Binding-site contacts:
Ligand atom C5 contacts residue ASN146 of chain 1.C at 3.6 Å.
Ligand atom C1 contacts residue SER311 of chain 1.C at 3.8 Å.
Ligand atom O3 contacts residue CYS309 of chain 1.C at 3.2 Å (h-bond).
Ligand atom C3 contacts residue ASN310 of chain 1.C at 3.6 Å.
Ligand atom N2 contacts residue ASN146 of chain 1.C at 3.1 Å (h-bond).
Ligand atom C8 contacts residue ASN244 of chain 1.C at 4.0 Å.
Ligand atom O5 contacts residue ASN310 of chain 1.C at 4.2 Å.
Ligand atom O4 contacts residue ASN310 of chain 1.C at 3.9 Å.
Ligand atom C2 contacts residue SER311 of chain 1.C at 3.6 Å.
Ligand atom C8 contacts residue VAL138 of chain 1.C at 4.3 Å (hydrophobic).
Ligand atom C7 contacts residue SER311 of chain 1.C at 3.8 Å.
Ligand atom C4 contacts residue ASN146 of chain 1.C at 4.2 Å.
Ligand atom C6 contacts residue LYS136 of chain 1.C at 4.2 Å.
Ligand atom O5 contacts residue ASN146 of chain 1.C at 2.3 Å (h-bond).
Ligand atom C8 contacts residue PHE243 of chain 1.C at 4.2 Å (hydrophobic).
Ligand atom C3 contacts residue SER311 of chain 1.C at 3.9 Å.
Ligand atom C5 contacts residue ASN310 of chain 1.C at 3.5 Å.
Ligand atom O3 contacts residue ASP95 of chain 1.C at 4.4 Å.
Ligand atom C8 contacts residue SER311 of chain 1.C at 3.8 Å.
Ligand atom C4 contacts residue ASN310 of chain 1.C at 3.9 Å.
Ligand atom N2 contacts residue SER311 of chain 1.C at 2.8 Å (h-bond).
Ligand atom O7 contacts residue ASN146 of chain 1.C at 3.8 Å.
Ligand atom C1 contacts residue ASN310 of chain 1.C at 4.0 Å.
Ligand atom O6 contacts residue ASP95 of chain 1.C at 4.5 Å.
Ligand atom C2 contacts residue ASN310 of chain 1.C at 4.3 Å.
Ligand atom O3 contacts residue SER311 of chain 1.C at 4.4 Å.
Ligand atom C4 contacts residue ASP95 of chain 1.C at 4.1 Å.
Ligand atom C8 contacts residue LEU145 of chain 1.C at 3.8 Å (hydrophobic).
Ligand atom O3 contacts residue ASN310 of chain 1.C at 4.3 Å.
Ligand atom C1 contacts residue ASN146 of chain 1.C at 1.4 Å.
Ligand atom N2 contacts residue CYS309 of chain 1.C at 4.5 Å.
Ligand atom O7 contacts residue PRO96 of chain 1.C at 3.7 Å.
Ligand atom C2 contacts residue ASN146 of chain 1.C at 2.5 Å.
Ligand atom O5 contacts residue LYS136 of chain 1.C at 3.7 Å.
Ligand atom C3 contacts residue ASN146 of chain 1.C at 3.8 Å.
Ligand atom C7 contacts residue ASN146 of chain 1.C at 3.7 Å.
Ligand atom O7 contacts residue VAL138 of chain 1.C at 4.3 Å.
Ligand atom C3 contacts residue CYS309 of chain 1.C at 4.4 Å (hydrophobic).
Ligand atom O6 contacts residue LYS136 of chain 1.C at 3.3 Å (salt-bridge).

Sequence of chain 1.C:
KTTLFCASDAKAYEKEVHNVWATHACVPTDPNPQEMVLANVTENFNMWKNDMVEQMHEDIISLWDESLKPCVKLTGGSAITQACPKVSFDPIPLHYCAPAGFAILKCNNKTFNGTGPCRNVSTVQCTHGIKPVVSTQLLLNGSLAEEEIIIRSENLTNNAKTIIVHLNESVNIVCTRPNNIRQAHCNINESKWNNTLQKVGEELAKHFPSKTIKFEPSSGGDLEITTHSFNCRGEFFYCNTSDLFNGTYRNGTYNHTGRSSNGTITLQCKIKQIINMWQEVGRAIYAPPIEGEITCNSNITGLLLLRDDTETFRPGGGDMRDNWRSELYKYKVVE

This small molecule binds to this protein.
Small molecule (SMILES): CC(=O)N[C@@H]1[C@@H](O)[C@H](O)[C@@H](CO)O[C@H]1O